This protein binds this small molecule.
Small molecule (SMILES): Cc1cc(N)nc(CCc2cccc([C@@H](N)Cc3cc(C)cc(N)n3)c2)c1

Binding-site contacts:
Ligand atom C4 contacts residue GLN182 of chain 1.A at 3.0 Å.
Ligand atom C22 contacts residue HEM1 of chain 1.C at 3.8 Å.
Ligand atom C17 contacts residue TRP10 of chain 1.B at 3.6 Å (hydrophobic).
Ligand atom C19 contacts residue HEM1 of chain 1.C at 3.5 Å.
Ligand atom C2 contacts residue HEM1 of chain 1.C at 3.6 Å.
Ligand atom C28 contacts residue GLU296 of chain 1.A at 3.3 Å.
Ligand atom N21 contacts residue GLU296 of chain 1.A at 2.5 Å (salt-bridge).
Ligand atom C5 contacts residue GLN182 of chain 1.A at 2.9 Å.
Ligand atom C29 contacts residue VAL271 of chain 1.A at 3.3 Å (hydrophobic).
Ligand atom C22 contacts residue GLU296 of chain 1.A at 3.4 Å.
Ligand atom C13 contacts residue LEU41 of chain 1.A at 3.6 Å (hydrophobic).
Ligand atom C22 contacts residue TRP291 of chain 1.A at 3.8 Å (hydrophobic).
Ligand atom N29 contacts residue VAL271 of chain 1.A at 3.5 Å.
Ligand atom N12 contacts residue HEM1 of chain 1.C at 3.0 Å (h-bond).
Ligand atom C15 contacts residue MET40 of chain 1.A at 3.8 Å (hydrophobic).
Ligand atom C14 contacts residue TYR410 of chain 1.A at 3.5 Å (hydrophobic).
Ligand atom C26 contacts residue GLU296 of chain 1.A at 3.3 Å.
Ligand atom N22 contacts residue TRP291 of chain 1.A at 2.8 Å (h-bond).
Ligand atom C14 contacts residue MET40 of chain 1.A at 3.4 Å (hydrophobic).
Ligand atom C27 contacts residue HEM1 of chain 1.C at 3.5 Å.
Ligand atom C27 contacts residue GLY290 of chain 1.A at 3.6 Å.
Ligand atom N12 contacts residue TYR410 of chain 1.A at 3.7 Å.
Ligand atom N29 contacts residue HEM1 of chain 1.C at 3.6 Å.
Ligand atom C23 contacts residue HEM1 of chain 1.C at 3.4 Å.
Ligand atom C23 contacts residue PRO269 of chain 1.A at 3.8 Å (hydrophobic).
Ligand atom N22 contacts residue HEM1 of chain 1.C at 3.4 Å.
Ligand atom N11 contacts residue HEM1 of chain 1.C at 2.7 Å (h-bond).
Ligand atom C22 contacts residue PRO269 of chain 1.A at 3.7 Å (hydrophobic).
Ligand atom N21 contacts residue PRO269 of chain 1.A at 3.8 Å.
Ligand atom N22 contacts residue GLU296 of chain 1.A at 2.7 Å (salt-bridge).
Ligand atom N22 contacts residue TYR292 of chain 1.A at 3.7 Å.
Ligand atom C13 contacts residue MET40 of chain 1.A at 3.5 Å (hydrophobic).
Ligand atom C16 contacts residue HEM1 of chain 1.C at 3.8 Å.
Ligand atom C6 contacts residue HEM1 of chain 1.C at 3.7 Å.
Ligand atom C25 contacts residue VAL271 of chain 1.A at 3.6 Å (hydrophobic).
Ligand atom C12 contacts residue HEM1 of chain 1.C at 3.3 Å.
Ligand atom C13 contacts residue TYR410 of chain 1.A at 3.4 Å (hydrophobic).
Ligand atom C17 contacts residue LEU41 of chain 1.A at 3.7 Å (hydrophobic).
Ligand atom C1 contacts residue HEM1 of chain 1.C at 3.3 Å.
Ligand atom C12 contacts residue TYR410 of chain 1.A at 3.5 Å (hydrophobic).

Sequence of chain 1.A:
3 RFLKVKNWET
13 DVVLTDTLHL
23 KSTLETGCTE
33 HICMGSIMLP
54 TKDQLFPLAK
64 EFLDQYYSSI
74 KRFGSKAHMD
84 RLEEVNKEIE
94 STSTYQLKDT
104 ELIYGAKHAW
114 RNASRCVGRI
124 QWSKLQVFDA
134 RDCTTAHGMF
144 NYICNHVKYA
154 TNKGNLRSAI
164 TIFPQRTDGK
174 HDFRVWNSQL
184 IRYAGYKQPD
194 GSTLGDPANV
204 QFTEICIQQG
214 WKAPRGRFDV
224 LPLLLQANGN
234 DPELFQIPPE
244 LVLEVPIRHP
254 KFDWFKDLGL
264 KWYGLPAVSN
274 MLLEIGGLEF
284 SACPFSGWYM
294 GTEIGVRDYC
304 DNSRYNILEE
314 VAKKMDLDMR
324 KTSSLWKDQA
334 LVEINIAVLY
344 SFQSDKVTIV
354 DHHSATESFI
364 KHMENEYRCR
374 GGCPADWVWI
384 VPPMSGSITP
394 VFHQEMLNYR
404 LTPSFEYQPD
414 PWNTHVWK

Sequence of chain 1.B:
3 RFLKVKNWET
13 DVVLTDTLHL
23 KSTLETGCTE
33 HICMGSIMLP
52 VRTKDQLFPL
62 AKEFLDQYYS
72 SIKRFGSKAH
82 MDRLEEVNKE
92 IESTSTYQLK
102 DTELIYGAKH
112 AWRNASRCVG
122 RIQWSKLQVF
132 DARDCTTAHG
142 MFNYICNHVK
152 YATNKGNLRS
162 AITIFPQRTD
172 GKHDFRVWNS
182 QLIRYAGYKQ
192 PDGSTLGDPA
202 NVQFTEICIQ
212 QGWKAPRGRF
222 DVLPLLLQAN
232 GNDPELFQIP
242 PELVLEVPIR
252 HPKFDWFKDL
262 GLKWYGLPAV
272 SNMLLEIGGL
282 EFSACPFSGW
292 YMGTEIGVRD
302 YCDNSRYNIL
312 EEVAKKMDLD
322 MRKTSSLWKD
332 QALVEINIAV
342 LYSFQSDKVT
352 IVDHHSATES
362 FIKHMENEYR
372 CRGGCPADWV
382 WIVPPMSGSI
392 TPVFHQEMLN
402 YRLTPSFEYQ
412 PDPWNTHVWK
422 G